A protein and the small-molecule ligand that binds it are described below.
Small molecule (SMILES): CC(=O)N[C@@H]1[C@@H](O)[C@H](O)[C@@H](CO)O[C@H]1O

Sequence of chain 1.B:
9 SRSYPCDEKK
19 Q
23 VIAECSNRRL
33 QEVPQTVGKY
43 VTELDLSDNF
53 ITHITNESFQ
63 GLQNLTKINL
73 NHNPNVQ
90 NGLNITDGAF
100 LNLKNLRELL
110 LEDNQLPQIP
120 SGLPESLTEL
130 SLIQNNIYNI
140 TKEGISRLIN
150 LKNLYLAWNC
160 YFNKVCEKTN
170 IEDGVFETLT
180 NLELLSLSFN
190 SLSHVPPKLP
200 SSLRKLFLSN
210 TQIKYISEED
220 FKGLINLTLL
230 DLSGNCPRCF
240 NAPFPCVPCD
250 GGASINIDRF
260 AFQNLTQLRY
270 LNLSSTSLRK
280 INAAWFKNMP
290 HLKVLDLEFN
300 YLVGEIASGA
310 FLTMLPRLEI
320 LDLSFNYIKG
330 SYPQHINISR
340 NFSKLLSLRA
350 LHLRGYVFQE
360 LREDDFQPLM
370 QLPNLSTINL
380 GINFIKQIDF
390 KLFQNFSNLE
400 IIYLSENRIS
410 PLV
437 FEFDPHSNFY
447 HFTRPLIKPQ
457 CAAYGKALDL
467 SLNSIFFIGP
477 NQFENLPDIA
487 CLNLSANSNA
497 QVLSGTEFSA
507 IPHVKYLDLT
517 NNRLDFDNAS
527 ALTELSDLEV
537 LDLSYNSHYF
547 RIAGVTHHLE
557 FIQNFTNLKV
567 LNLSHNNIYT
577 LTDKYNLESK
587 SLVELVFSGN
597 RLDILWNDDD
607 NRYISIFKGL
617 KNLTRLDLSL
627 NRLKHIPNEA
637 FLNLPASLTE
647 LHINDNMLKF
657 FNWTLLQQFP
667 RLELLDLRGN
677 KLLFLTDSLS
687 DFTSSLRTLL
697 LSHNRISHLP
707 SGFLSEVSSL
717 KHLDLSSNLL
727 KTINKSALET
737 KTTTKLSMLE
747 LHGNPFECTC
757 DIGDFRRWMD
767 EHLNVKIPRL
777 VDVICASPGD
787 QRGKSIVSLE

Binding-site contacts:
Ligand atom O6 contacts residue GLN559 of chain 1.B at 3.7 Å.
Ligand atom C8 contacts residue THR529 of chain 1.B at 3.8 Å.
Ligand atom C4 contacts residue ASN560 of chain 1.B at 4.2 Å.
Ligand atom C1 contacts residue ASN560 of chain 1.B at 1.4 Å.
Ligand atom C8 contacts residue ASN560 of chain 1.B at 4.5 Å.
Ligand atom C6 contacts residue GLN559 of chain 1.B at 3.5 Å.
Ligand atom C5 contacts residue GLN559 of chain 1.B at 4.1 Å.
Ligand atom C7 contacts residue THR529 of chain 1.B at 4.2 Å.
Ligand atom C7 contacts residue ASN560 of chain 1.B at 3.1 Å.
Ligand atom O5 contacts residue GLN559 of chain 1.B at 4.2 Å.
Ligand atom O7 contacts residue ASN560 of chain 1.B at 2.6 Å (h-bond).
Ligand atom C2 contacts residue ASN560 of chain 1.B at 2.4 Å.
Ligand atom O5 contacts residue ASN560 of chain 1.B at 2.3 Å (h-bond).
Ligand atom N2 contacts residue ASN560 of chain 1.B at 3.0 Å (h-bond).
Ligand atom C3 contacts residue ASN560 of chain 1.B at 3.7 Å.
Ligand atom O7 contacts residue THR529 of chain 1.B at 4.0 Å.
Ligand atom C5 contacts residue ASN560 of chain 1.B at 3.6 Å.